Sequence of chain 1.B:
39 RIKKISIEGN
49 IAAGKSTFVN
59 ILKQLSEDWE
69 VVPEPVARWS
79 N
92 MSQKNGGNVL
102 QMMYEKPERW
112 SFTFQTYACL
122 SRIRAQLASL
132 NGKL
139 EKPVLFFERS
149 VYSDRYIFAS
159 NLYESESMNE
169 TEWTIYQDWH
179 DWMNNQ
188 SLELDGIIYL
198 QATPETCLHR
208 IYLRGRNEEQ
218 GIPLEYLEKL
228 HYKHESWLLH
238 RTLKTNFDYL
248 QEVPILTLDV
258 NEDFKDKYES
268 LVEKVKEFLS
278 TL

A small-molecule ligand and the protein it binds are described below.
Small molecule (SMILES): Nc1ncnc2c1ncn2[C@@H]1C[C@@H](O)[C@H](CO)O1

Binding-site contacts:
Ligand atom N7 contacts residue PHE156 of chain 1.B at 3.3 Å.
Ligand atom C2' contacts residue PHE156 of chain 1.B at 3.8 Å (hydrophobic).
Ligand atom C8 contacts residue PHE156 of chain 1.B at 3.4 Å (hydrophobic).
Ligand atom C3' contacts residue TYR105 of chain 1.B at 3.6 Å (hydrophobic).
Ligand atom C4' contacts residue TYR105 of chain 1.B at 3.6 Å (hydrophobic).
Ligand atom N3 contacts residue PHE156 of chain 1.B at 3.8 Å.
Ligand atom C2 contacts residue GLU72 of chain 1.B at 3.4 Å.
Ligand atom C2' contacts residue TYR223 of chain 1.B at 3.1 Å (hydrophobic).
Ligand atom C6 contacts residue GLN116 of chain 1.B at 3.9 Å.
Ligand atom C6 contacts residue PHE156 of chain 1.B at 3.4 Å (hydrophobic).
Ligand atom C8 contacts residue PHE115 of chain 1.B at 3.4 Å (hydrophobic).
Ligand atom O5' contacts residue TYR105 of chain 1.B at 3.9 Å.
Ligand atom C5 contacts residue GLN116 of chain 1.B at 3.8 Å.
Ligand atom C2 contacts residue VAL74 of chain 1.B at 3.9 Å (hydrophobic).
Ligand atom N1 contacts residue PHE156 of chain 1.B at 3.6 Å.
Ligand atom N1 contacts residue ASP152 of chain 1.B at 3.5 Å (salt-bridge).
Ligand atom N6 contacts residue PHE156 of chain 1.B at 3.7 Å.
Ligand atom O3' contacts residue TYR105 of chain 1.B at 2.8 Å (h-bond).
Ligand atom N1 contacts residue GLU72 of chain 1.B at 3.9 Å.
Ligand atom N9 contacts residue PHE115 of chain 1.B at 3.9 Å.
Ligand atom C8 contacts residue GLN116 of chain 1.B at 3.6 Å.
Ligand atom O3' contacts residue ILE49 of chain 1.B at 3.6 Å.
Ligand atom C2 contacts residue PHE156 of chain 1.B at 3.8 Å (hydrophobic).
Ligand atom N3 contacts residue VAL74 of chain 1.B at 3.7 Å.
Ligand atom C6 contacts residue ASP152 of chain 1.B at 3.6 Å.
Ligand atom C4 contacts residue PHE156 of chain 1.B at 3.7 Å (hydrophobic).
Ligand atom O3' contacts residue ILE219 of chain 1.B at 3.7 Å.
Ligand atom C2' contacts residue ILE49 of chain 1.B at 3.8 Å (hydrophobic).
Ligand atom C5 contacts residue PHE156 of chain 1.B at 3.3 Å (hydrophobic).
Ligand atom O4' contacts residue PHE115 of chain 1.B at 4.0 Å.
Ligand atom C2 contacts residue ARG147 of chain 1.B at 3.8 Å.
Ligand atom N1 contacts residue ARG123 of chain 1.B at 3.8 Å.
Ligand atom C5' contacts residue MET104 of chain 1.B at 3.6 Å (hydrophobic).
Ligand atom C5 contacts residue PHE115 of chain 1.B at 3.5 Å (hydrophobic).
Ligand atom N7 contacts residue GLN116 of chain 1.B at 2.8 Å (h-bond).
Ligand atom N6 contacts residue ASP152 of chain 1.B at 2.9 Å (salt-bridge).
Ligand atom N9 contacts residue PHE156 of chain 1.B at 3.6 Å.
Ligand atom C4 contacts residue PHE115 of chain 1.B at 4.0 Å (hydrophobic).
Ligand atom N7 contacts residue PHE115 of chain 1.B at 3.2 Å.
Ligand atom N6 contacts residue GLN116 of chain 1.B at 3.0 Å (h-bond).